The small molecule below binds the protein below.
Small molecule (SMILES): O=C(O)c1cccc(Oc2cccc3nc(-c4cn(-c5ccc(O)c(F)c5)nn4)ccc23)c1

Binding-site contacts:
Ligand atom F10 contacts residue ASN97 of chain 1.C at 3.1 Å.
Ligand atom C26 contacts residue PRO33 of chain 1.A at 3.8 Å (hydrophobic).
Ligand atom C3 contacts residue ILE64 of chain 1.A at 3.7 Å (hydrophobic).
Ligand atom O8 contacts residue MET2 of chain 1.A at 3.5 Å.
Ligand atom C3 contacts residue SER63 of chain 1.A at 3.7 Å.
Ligand atom C5 contacts residue VAL106 of chain 1.A at 3.7 Å (hydrophobic).
Ligand atom F10 contacts residue VAL106 of chain 1.A at 3.4 Å.
Ligand atom C4 contacts residue HIS62 of chain 1.A at 3.8 Å.
Ligand atom C26 contacts residue LYS32 of chain 1.A at 3.8 Å.
Ligand atom O8 contacts residue ASN97 of chain 1.C at 2.6 Å (h-bond).
Ligand atom N16 contacts residue PRO1 of chain 1.A at 3.7 Å.
Ligand atom N15 contacts residue PRO1 of chain 1.A at 3.7 Å.
Ligand atom C24 contacts residue PRO33 of chain 1.A at 3.7 Å (hydrophobic).
Ligand atom C5 contacts residue ASN97 of chain 1.C at 3.5 Å.
Ligand atom C13 contacts residue TYR95 of chain 1.C at 3.8 Å (hydrophobic).
Ligand atom N22 contacts residue LYS32 of chain 1.A at 3.2 Å (salt-bridge).
Ligand atom F10 contacts residue HIS62 of chain 1.A at 3.2 Å.
Ligand atom C18 contacts residue TYR36 of chain 1.A at 3.7 Å (hydrophobic).
Ligand atom N16 contacts residue ILE64 of chain 1.A at 3.0 Å (h-bond).
Ligand atom C4 contacts residue ASN97 of chain 1.C at 3.8 Å.
Ligand atom C6 contacts residue TYR95 of chain 1.C at 3.6 Å (hydrophobic).
Ligand atom C18 contacts residue PHE113 of chain 1.A at 3.6 Å (hydrophobic).
Ligand atom O27 contacts residue TYR36 of chain 1.A at 3.2 Å.
Ligand atom C6 contacts residue PRO1 of chain 1.A at 3.8 Å (hydrophobic).
Ligand atom C19 contacts residue TYR36 of chain 1.A at 3.4 Å (hydrophobic).
Ligand atom N15 contacts residue LYS32 of chain 1.A at 3.0 Å (salt-bridge).
Ligand atom N15 contacts residue ILE64 of chain 1.A at 3.8 Å.
Ligand atom C13 contacts residue PRO1 of chain 1.A at 3.5 Å (hydrophobic).
Ligand atom C29 contacts residue TYR36 of chain 1.A at 3.5 Å (hydrophobic).
Ligand atom C2 contacts residue PRO1 of chain 1.A at 3.4 Å (hydrophobic).
Ligand atom C7 contacts residue PRO1 of chain 1.A at 3.3 Å (hydrophobic).
Ligand atom C23 contacts residue PRO33 of chain 1.A at 3.7 Å (hydrophobic).
Ligand atom C29 contacts residue PRO33 of chain 1.A at 3.8 Å (hydrophobic).
Ligand atom C4 contacts residue VAL106 of chain 1.A at 3.7 Å (hydrophobic).
Ligand atom F10 contacts residue MET101 of chain 1.A at 3.2 Å.
Ligand atom N12 contacts residue PRO1 of chain 1.A at 3.3 Å (h-bond).
Ligand atom C28 contacts residue TYR36 of chain 1.A at 3.6 Å (hydrophobic).
Ligand atom O8 contacts residue HIS62 of chain 1.A at 3.7 Å.
Ligand atom C14 contacts residue PRO1 of chain 1.A at 3.8 Å (hydrophobic).
Ligand atom C7 contacts residue TYR95 of chain 1.C at 3.5 Å (hydrophobic).

Sequence of chain 1.C:
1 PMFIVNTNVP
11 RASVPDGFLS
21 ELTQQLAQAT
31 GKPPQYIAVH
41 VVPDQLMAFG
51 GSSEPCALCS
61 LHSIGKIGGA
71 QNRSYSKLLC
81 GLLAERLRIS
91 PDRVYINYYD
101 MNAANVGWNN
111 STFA

Sequence of chain 1.A:
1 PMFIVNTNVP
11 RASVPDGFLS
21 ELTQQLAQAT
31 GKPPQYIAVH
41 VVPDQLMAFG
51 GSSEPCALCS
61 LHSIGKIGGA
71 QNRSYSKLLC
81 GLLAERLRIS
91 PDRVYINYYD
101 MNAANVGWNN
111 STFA